Sequence of chain 1.A:
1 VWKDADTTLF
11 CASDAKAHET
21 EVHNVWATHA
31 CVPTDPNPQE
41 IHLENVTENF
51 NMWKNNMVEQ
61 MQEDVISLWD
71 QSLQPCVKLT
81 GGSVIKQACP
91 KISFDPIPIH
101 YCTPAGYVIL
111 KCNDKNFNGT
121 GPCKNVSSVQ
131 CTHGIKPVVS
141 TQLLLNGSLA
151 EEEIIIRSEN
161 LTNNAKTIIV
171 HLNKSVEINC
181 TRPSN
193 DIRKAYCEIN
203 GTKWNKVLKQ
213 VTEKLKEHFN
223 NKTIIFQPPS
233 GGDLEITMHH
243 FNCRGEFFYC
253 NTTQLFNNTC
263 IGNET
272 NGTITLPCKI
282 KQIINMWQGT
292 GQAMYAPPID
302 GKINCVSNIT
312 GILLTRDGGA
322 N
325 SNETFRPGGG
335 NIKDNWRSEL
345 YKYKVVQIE

Binding-site contacts:
Ligand atom O7 contacts residue ASN125 of chain 1.A at 4.4 Å.
Ligand atom N2 contacts residue ASN125 of chain 1.A at 2.9 Å (h-bond).
Ligand atom O5 contacts residue ASN113 of chain 1.A at 3.6 Å.
Ligand atom C5 contacts residue ASN125 of chain 1.A at 3.7 Å.
Ligand atom C3 contacts residue HIS42 of chain 1.A at 4.4 Å.
Ligand atom C6 contacts residue ASN113 of chain 1.A at 3.5 Å.
Ligand atom C5 contacts residue ASN113 of chain 1.A at 4.1 Å.
Ligand atom C5 contacts residue HIS42 of chain 1.A at 4.2 Å.
Ligand atom N2 contacts residue HIS42 of chain 1.A at 4.3 Å.
Ligand atom C2 contacts residue ASN125 of chain 1.A at 2.5 Å.
Ligand atom C8 contacts residue GLU44 of chain 1.A at 3.4 Å.
Ligand atom O5 contacts residue ASN125 of chain 1.A at 2.4 Å (h-bond).
Ligand atom O6 contacts residue ASN113 of chain 1.A at 3.2 Å (h-bond).
Ligand atom O5 contacts residue HIS42 of chain 1.A at 4.1 Å.
Ligand atom C2 contacts residue GLU44 of chain 1.A at 4.4 Å.
Ligand atom C3 contacts residue ASN125 of chain 1.A at 3.8 Å.
Ligand atom C2 contacts residue HIS42 of chain 1.A at 4.3 Å.
Ligand atom N2 contacts residue GLU44 of chain 1.A at 3.3 Å (salt-bridge).
Ligand atom C4 contacts residue ASN125 of chain 1.A at 4.2 Å.
Ligand atom C1 contacts residue HIS42 of chain 1.A at 3.5 Å.
Ligand atom C7 contacts residue GLU44 of chain 1.A at 3.8 Å.
Ligand atom C1 contacts residue ASN113 of chain 1.A at 4.4 Å.
Ligand atom C1 contacts residue ASN125 of chain 1.A at 1.4 Å.
Ligand atom C7 contacts residue ASN125 of chain 1.A at 3.9 Å.

The small molecule below binds the protein below.
Small molecule (SMILES): CC(=O)N[C@@H]1[C@@H](O)[C@H](O)[C@@H](CO)O[C@H]1O